Sequence of chain 29.C:
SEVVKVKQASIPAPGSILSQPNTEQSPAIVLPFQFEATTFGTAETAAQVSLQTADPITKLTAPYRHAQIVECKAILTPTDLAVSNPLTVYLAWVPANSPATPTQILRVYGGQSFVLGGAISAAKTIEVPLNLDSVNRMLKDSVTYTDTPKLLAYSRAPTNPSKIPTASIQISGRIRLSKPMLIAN

This small molecule binds to this protein.
Small molecule (SMILES): Nc1ccn([C@@H]2O[C@H](CO[P](=O)(O)O[C@H]3[C@@H](O)[C@H](n4ccc(N)nc4=O)O[C@@H]3CO[P](=O)(O)O[C@H]3[C@@H](O)[C@H](n4ccc(N)nc4=O)O[C@@H]3CO)[C@@H](O)[C@H]2O)c(=O)n1

Binding-site contacts:
Ligand atom OP2 contacts residue LYS10 of chain 29.C at 2.9 Å.
Ligand atom C2' contacts residue GLU74 of chain 29.C at 4.1 Å.
Ligand atom C1' contacts residue GLU74 of chain 29.C at 3.8 Å.
Ligand atom O3' contacts residue LYS8 of chain 29.C at 3.8 Å.
Ligand atom O2' contacts residue GLU74 of chain 29.C at 3.2 Å.
Ligand atom O5' contacts residue LYS8 of chain 29.C at 4.5 Å.
Ligand atom P contacts residue LYS10 of chain 29.C at 4.0 Å.
Ligand atom OP1 contacts residue PRO132 of chain 29.C at 3.6 Å.
Ligand atom OP1 contacts residue LYS8 of chain 29.C at 2.6 Å (salt-bridge).
Ligand atom P contacts residue LYS8 of chain 29.C at 3.0 Å.
Ligand atom O2' contacts residue LEU135 of chain 29.C at 4.3 Å.
Ligand atom OP1 contacts residue LYS10 of chain 29.C at 4.3 Å.
Ligand atom OP2 contacts residue LYS8 of chain 29.C at 2.9 Å (salt-bridge).
Ligand atom O4' contacts residue GLU74 of chain 29.C at 3.7 Å.
Ligand atom OP1 contacts residue ASN134 of chain 29.C at 4.2 Å.
Ligand atom O2' contacts residue ASN134 of chain 29.C at 3.2 Å (h-bond).
Ligand atom O3' contacts residue ASN134 of chain 29.C at 4.2 Å.
Ligand atom C2' contacts residue ASN134 of chain 29.C at 4.3 Å.
Ligand atom C4' contacts residue GLU74 of chain 29.C at 3.9 Å.